Sequence of chain 1.E:
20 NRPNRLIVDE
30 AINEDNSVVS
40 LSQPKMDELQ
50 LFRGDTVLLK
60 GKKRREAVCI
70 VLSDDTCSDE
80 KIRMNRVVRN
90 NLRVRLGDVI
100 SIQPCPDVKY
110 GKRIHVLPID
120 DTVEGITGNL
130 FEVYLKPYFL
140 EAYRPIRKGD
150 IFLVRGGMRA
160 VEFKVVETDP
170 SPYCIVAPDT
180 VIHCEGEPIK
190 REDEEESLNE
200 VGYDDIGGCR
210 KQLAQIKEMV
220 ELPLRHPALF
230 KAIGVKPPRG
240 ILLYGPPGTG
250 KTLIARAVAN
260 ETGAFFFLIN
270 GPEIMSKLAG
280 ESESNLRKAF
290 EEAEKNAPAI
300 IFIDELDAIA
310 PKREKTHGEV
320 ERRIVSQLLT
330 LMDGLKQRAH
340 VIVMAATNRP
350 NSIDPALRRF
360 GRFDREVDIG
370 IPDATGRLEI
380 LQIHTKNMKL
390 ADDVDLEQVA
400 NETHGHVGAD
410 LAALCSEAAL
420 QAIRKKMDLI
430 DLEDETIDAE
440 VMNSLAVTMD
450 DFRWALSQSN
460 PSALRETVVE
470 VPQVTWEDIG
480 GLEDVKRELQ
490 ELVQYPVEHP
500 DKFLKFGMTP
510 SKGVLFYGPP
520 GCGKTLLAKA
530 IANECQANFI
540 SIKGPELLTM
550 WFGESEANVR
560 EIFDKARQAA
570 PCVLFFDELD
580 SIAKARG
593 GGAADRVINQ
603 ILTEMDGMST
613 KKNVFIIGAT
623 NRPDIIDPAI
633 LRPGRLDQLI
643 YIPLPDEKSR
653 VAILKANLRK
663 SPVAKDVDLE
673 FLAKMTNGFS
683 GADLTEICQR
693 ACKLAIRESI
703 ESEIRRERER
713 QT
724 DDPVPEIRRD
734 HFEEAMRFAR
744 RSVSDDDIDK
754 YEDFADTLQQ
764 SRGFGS

Sequence of chain 1.D:
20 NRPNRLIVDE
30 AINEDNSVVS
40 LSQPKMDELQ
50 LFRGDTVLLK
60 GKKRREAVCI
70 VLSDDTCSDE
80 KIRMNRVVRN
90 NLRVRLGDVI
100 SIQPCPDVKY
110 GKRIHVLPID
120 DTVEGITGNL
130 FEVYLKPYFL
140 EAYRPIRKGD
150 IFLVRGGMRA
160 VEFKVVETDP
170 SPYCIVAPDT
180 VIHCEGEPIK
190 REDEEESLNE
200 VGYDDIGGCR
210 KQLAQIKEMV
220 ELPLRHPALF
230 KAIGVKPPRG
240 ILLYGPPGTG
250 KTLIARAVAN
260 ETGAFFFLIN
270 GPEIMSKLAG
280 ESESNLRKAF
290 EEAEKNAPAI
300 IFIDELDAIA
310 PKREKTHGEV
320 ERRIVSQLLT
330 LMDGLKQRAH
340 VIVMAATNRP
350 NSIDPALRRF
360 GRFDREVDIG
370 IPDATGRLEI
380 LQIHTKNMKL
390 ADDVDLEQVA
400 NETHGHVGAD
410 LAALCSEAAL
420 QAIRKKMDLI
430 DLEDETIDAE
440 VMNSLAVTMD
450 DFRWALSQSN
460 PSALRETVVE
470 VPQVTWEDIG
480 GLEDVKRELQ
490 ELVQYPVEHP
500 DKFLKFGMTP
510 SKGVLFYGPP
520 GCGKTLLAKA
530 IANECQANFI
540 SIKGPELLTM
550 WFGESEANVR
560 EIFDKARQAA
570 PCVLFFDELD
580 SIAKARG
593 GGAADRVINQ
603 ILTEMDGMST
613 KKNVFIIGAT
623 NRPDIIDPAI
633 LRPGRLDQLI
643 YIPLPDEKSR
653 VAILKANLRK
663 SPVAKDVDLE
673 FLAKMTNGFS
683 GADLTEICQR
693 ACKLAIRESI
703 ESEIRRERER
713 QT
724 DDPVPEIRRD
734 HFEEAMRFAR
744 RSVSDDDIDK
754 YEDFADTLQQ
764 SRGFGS

Binding-site contacts:
Ligand atom O2A contacts residue MG1 of chain 1.BA at 2.3 Å.
Ligand atom O3A contacts residue GLY522 of chain 1.D at 3.1 Å (h-bond).
Ligand atom O3G contacts residue ARG765 of chain 1.E at 2.6 Å (salt-bridge).
Ligand atom N7 contacts residue CYS521 of chain 1.D at 3.4 Å.
Ligand atom O3B contacts residue GLY520 of chain 1.D at 2.6 Å (h-bond).
Ligand atom C1' contacts residue THR687 of chain 1.D at 3.5 Å.
Ligand atom C2 contacts residue ASP477 of chain 1.D at 3.1 Å.
Ligand atom C8 contacts residue GLY683 of chain 1.D at 3.5 Å.
Ligand atom O1B contacts residue LYS523 of chain 1.D at 3.6 Å.
Ligand atom O4' contacts residue ALA684 of chain 1.D at 3.5 Å.
Ligand atom PB contacts residue GLY520 of chain 1.D at 3.6 Å.
Ligand atom O2' contacts residue THR687 of chain 1.D at 3.4 Å (h-bond).
Ligand atom PG contacts residue ARG765 of chain 1.E at 3.6 Å.
Ligand atom S1G contacts residue PRO635 of chain 1.E at 3.6 Å.
Ligand atom PG contacts residue MG1 of chain 1.BA at 3.5 Å.
Ligand atom N7 contacts residue GLY522 of chain 1.D at 3.5 Å (h-bond).
Ligand atom C4 contacts residue LEU525 of chain 1.D at 3.4 Å (hydrophobic).
Ligand atom O3A contacts residue CYS521 of chain 1.D at 3.4 Å (h-bond).
Ligand atom O1A contacts residue GLY522 of chain 1.D at 3.2 Å.
Ligand atom N7 contacts residue GLY683 of chain 1.D at 3.6 Å.
Ligand atom PB contacts residue LYS523 of chain 1.D at 3.6 Å.
Ligand atom N6 contacts residue GLY479 of chain 1.D at 3.2 Å (h-bond).
Ligand atom O2B contacts residue LYS523 of chain 1.D at 2.8 Å (salt-bridge).
Ligand atom O3A contacts residue GLY520 of chain 1.D at 3.4 Å.
Ligand atom O1A contacts residue LEU525 of chain 1.D at 3.1 Å (h-bond).
Ligand atom O1B contacts residue MG1 of chain 1.BA at 3.3 Å.
Ligand atom N1 contacts residue ASP477 of chain 1.D at 3.4 Å (salt-bridge).
Ligand atom O1B contacts residue THR524 of chain 1.D at 2.9 Å (h-bond).
Ligand atom O2B contacts residue GLY522 of chain 1.D at 3.5 Å (h-bond).
Ligand atom O1A contacts residue THR524 of chain 1.D at 3.0 Å (h-bond).
Ligand atom S1G contacts residue ARG765 of chain 1.E at 3.5 Å (salt-bridge).
Ligand atom O3A contacts residue LYS523 of chain 1.D at 3.6 Å.
Ligand atom O2B contacts residue CYS521 of chain 1.D at 3.5 Å (h-bond).
Ligand atom O1A contacts residue LYS523 of chain 1.D at 3.4 Å (salt-bridge).
Ligand atom O2A contacts residue THR524 of chain 1.D at 3.3 Å (h-bond).
Ligand atom O2G contacts residue MG1 of chain 1.BA at 2.2 Å.
Ligand atom N6 contacts residue ILE655 of chain 1.D at 3.6 Å.
Ligand atom PG contacts residue GLY520 of chain 1.D at 3.6 Å.
Ligand atom O3G contacts residue ASN623 of chain 1.D at 3.4 Å (h-bond).
Ligand atom N1 contacts residue GLY479 of chain 1.D at 3.2 Å (h-bond).

The protein below binds the small molecule below.
Small molecule (SMILES): Nc1ncnc2c1ncn2[C@@H]1O[C@H](COP(=O)(O)OP(=O)(O)OP(O)(O)=S)[C@@H](O)[C@H]1O